Sequence of chain 1.C:
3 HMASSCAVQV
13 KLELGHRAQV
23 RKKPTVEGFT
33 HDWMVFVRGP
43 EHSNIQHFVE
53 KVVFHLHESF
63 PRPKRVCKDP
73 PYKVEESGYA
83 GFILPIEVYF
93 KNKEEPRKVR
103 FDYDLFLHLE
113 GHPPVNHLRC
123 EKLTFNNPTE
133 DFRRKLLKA

A protein and the small-molecule ligand that binds it are described below.
Small molecule (SMILES): CC(=O)NCCCC[C@H](NC(=O)[C@H](CCCNC(N)=[NH2+])NC(=O)[C@H](C)NC(=O)[C@@H](NC(=O)[C@H](CCC(N)=O)NC(=O)[C@H](CCCC[NH3+])NC(=O)[C@@H](N)[C@@H](C)O)[C@@H](C)O)C(=O)N[C@@H](CO)C(N)=O

Binding-site contacts:
Ligand atom O contacts residue PHE84 of chain 1.C at 3.4 Å.
Ligand atom CB contacts residue GLY83 of chain 1.C at 3.4 Å.
Ligand atom NH2 contacts residue ASP106 of chain 1.C at 3.0 Å (salt-bridge).
Ligand atom O contacts residue LEU111 of chain 1.C at 2.9 Å (h-bond).
Ligand atom CH contacts residue PHE62 of chain 1.C at 3.6 Å (hydrophobic).
Ligand atom OH contacts residue GLY80 of chain 1.C at 3.3 Å.
Ligand atom O contacts residue GLY83 of chain 1.C at 3.5 Å (h-bond).
Ligand atom OH contacts residue TYR81 of chain 1.C at 2.9 Å (h-bond).
Ligand atom NZ contacts residue SER61 of chain 1.C at 2.9 Å (h-bond).
Ligand atom CH3 contacts residue PHE62 of chain 1.C at 3.6 Å (hydrophobic).
Ligand atom NH2 contacts residue PHE84 of chain 1.C at 3.5 Å.
Ligand atom N contacts residue HIS59 of chain 1.C at 3.3 Å (h-bond).
Ligand atom C contacts residue HIS59 of chain 1.C at 3.2 Å.
Ligand atom O contacts residue GLY83 of chain 1.C at 3.3 Å (h-bond).
Ligand atom O contacts residue LEU111 of chain 1.C at 3.5 Å.
Ligand atom CG2 contacts residue HIS33 of chain 1.C at 3.7 Å.
Ligand atom CH contacts residue TYR81 of chain 1.C at 3.5 Å (hydrophobic).
Ligand atom OG1 contacts residue LEU109 of chain 1.C at 3.6 Å.
Ligand atom O contacts residue HIS110 of chain 1.C at 3.2 Å.
Ligand atom N contacts residue GLY83 of chain 1.C at 2.8 Å (h-bond).
Ligand atom NZ contacts residue PHE62 of chain 1.C at 3.7 Å.
Ligand atom CA contacts residue GLY83 of chain 1.C at 3.2 Å.
Ligand atom CG2 contacts residue LEU109 of chain 1.C at 3.6 Å (hydrophobic).
Ligand atom NH2 contacts residue ILE85 of chain 1.C at 3.5 Å.
Ligand atom NH1 contacts residue ASP106 of chain 1.C at 2.8 Å (salt-bridge).
Ligand atom CA contacts residue LEU109 of chain 1.C at 3.4 Å (hydrophobic).
Ligand atom C contacts residue GLY83 of chain 1.C at 3.5 Å.
Ligand atom CA contacts residue HIS59 of chain 1.C at 3.6 Å.
Ligand atom O contacts residue HIS59 of chain 1.C at 2.9 Å (h-bond).
Ligand atom CH3 contacts residue SER61 of chain 1.C at 3.5 Å.
Ligand atom CG2 contacts residue HIS110 of chain 1.C at 3.7 Å.
Ligand atom CD contacts residue HIS59 of chain 1.C at 3.6 Å.
Ligand atom CD contacts residue PHE108 of chain 1.C at 3.7 Å (hydrophobic).
Ligand atom CZ contacts residue ASP106 of chain 1.C at 3.3 Å.
Ligand atom OH contacts residue ALA82 of chain 1.C at 3.4 Å (h-bond).
Ligand atom N contacts residue LEU109 of chain 1.C at 3.0 Å (h-bond).
Ligand atom CG contacts residue LEU109 of chain 1.C at 3.4 Å (hydrophobic).
Ligand atom C contacts residue LEU109 of chain 1.C at 3.6 Å (hydrophobic).
Ligand atom CG contacts residue HIS114 of chain 1.C at 3.5 Å.
Ligand atom O contacts residue ALA82 of chain 1.C at 3.3 Å.